This protein binds this small molecule.
Small molecule (SMILES): Nc1ncnc2c1ncn2[C@H]1C[C@H](O)[C@@H](CO[P](=O)(O)O[P](=O)(O)OP(=O)(O)O)O1

Sequence of chain 1.A:
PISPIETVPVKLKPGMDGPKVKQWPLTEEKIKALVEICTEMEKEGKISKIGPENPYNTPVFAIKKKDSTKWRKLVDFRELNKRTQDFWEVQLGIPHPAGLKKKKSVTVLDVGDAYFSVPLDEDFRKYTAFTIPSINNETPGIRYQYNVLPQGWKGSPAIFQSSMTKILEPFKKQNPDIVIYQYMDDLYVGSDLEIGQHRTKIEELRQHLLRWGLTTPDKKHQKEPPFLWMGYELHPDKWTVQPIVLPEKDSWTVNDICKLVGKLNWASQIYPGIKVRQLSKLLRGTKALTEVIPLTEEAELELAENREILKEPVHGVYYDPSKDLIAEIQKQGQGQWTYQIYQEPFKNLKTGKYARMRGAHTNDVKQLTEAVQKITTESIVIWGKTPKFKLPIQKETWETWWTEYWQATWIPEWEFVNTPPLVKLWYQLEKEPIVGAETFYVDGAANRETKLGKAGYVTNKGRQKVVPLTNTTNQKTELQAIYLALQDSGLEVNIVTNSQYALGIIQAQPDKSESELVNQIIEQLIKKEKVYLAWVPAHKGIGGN

Binding-site contacts:
Ligand atom C5' contacts residue ASP187 of chain 1.A at 3.2 Å.
Ligand atom PA contacts residue MG1 of chain 1.J at 3.4 Å.
Ligand atom O1A contacts residue ASP112 of chain 1.A at 3.5 Å (salt-bridge).
Ligand atom O3B contacts residue MG1 of chain 1.J at 3.5 Å.
Ligand atom O2B contacts residue VAL113 of chain 1.A at 3.0 Å (h-bond).
Ligand atom PB contacts residue ARG74 of chain 1.A at 3.4 Å.
Ligand atom O3G contacts residue ASP112 of chain 1.A at 3.1 Å (salt-bridge).
Ligand atom O2B contacts residue ALA116 of chain 1.A at 3.1 Å (h-bond).
Ligand atom O3A contacts residue MG1 of chain 1.J at 3.6 Å.
Ligand atom O1B contacts residue ASP115 of chain 1.A at 3.6 Å.
Ligand atom PB contacts residue MG1 of chain 1.J at 3.2 Å.
Ligand atom O3A contacts residue ARG74 of chain 1.A at 2.4 Å (salt-bridge).
Ligand atom O3' contacts residue TYR117 of chain 1.A at 3.0 Å (h-bond).
Ligand atom O3B contacts residue LYS67 of chain 1.A at 3.1 Å (salt-bridge).
Ligand atom O1A contacts residue MG1 of chain 1.K at 2.5 Å.
Ligand atom PG contacts residue LYS67 of chain 1.A at 3.4 Å.
Ligand atom O1G contacts residue ASP115 of chain 1.A at 3.0 Å (salt-bridge).
Ligand atom C2' contacts residue GLN153 of chain 1.A at 3.7 Å.
Ligand atom O1G contacts residue GLY114 of chain 1.A at 3.2 Å.
Ligand atom O1A contacts residue MG1 of chain 1.J at 2.2 Å.
Ligand atom N1 contacts residue LEU76 of chain 1.A at 3.6 Å.
Ligand atom O2B contacts residue ASP115 of chain 1.A at 3.5 Å (salt-bridge).
Ligand atom O2A contacts residue ARG74 of chain 1.A at 3.2 Å (salt-bridge).
Ligand atom O3' contacts residue ALA116 of chain 1.A at 3.2 Å.
Ligand atom O3G contacts residue MG1 of chain 1.J at 2.0 Å.
Ligand atom O1A contacts residue ASP187 of chain 1.A at 2.8 Å (salt-bridge).
Ligand atom O1G contacts residue VAL113 of chain 1.A at 3.4 Å (h-bond).
Ligand atom O1B contacts residue ALA116 of chain 1.A at 3.6 Å (h-bond).
Ligand atom O1G contacts residue MG1 of chain 1.J at 3.4 Å.
Ligand atom C1' contacts residue TYR117 of chain 1.A at 3.7 Å (hydrophobic).
Ligand atom O2B contacts residue ASP187 of chain 1.A at 3.1 Å (salt-bridge).
Ligand atom O1B contacts residue ARG74 of chain 1.A at 3.5 Å (salt-bridge).
Ligand atom PA contacts residue ARG74 of chain 1.A at 3.3 Å.
Ligand atom O2G contacts residue LYS67 of chain 1.A at 2.6 Å (salt-bridge).
Ligand atom O3G contacts residue LYS221 of chain 1.A at 3.6 Å (salt-bridge).
Ligand atom O3G contacts residue VAL113 of chain 1.A at 3.6 Å.
Ligand atom PG contacts residue MG1 of chain 1.J at 3.1 Å.
Ligand atom O3B contacts residue ASP115 of chain 1.A at 3.5 Å (salt-bridge).
Ligand atom O2B contacts residue MG1 of chain 1.J at 2.2 Å.
Ligand atom C2' contacts residue TYR117 of chain 1.A at 3.7 Å (hydrophobic).